Sequence of chain 1.A:
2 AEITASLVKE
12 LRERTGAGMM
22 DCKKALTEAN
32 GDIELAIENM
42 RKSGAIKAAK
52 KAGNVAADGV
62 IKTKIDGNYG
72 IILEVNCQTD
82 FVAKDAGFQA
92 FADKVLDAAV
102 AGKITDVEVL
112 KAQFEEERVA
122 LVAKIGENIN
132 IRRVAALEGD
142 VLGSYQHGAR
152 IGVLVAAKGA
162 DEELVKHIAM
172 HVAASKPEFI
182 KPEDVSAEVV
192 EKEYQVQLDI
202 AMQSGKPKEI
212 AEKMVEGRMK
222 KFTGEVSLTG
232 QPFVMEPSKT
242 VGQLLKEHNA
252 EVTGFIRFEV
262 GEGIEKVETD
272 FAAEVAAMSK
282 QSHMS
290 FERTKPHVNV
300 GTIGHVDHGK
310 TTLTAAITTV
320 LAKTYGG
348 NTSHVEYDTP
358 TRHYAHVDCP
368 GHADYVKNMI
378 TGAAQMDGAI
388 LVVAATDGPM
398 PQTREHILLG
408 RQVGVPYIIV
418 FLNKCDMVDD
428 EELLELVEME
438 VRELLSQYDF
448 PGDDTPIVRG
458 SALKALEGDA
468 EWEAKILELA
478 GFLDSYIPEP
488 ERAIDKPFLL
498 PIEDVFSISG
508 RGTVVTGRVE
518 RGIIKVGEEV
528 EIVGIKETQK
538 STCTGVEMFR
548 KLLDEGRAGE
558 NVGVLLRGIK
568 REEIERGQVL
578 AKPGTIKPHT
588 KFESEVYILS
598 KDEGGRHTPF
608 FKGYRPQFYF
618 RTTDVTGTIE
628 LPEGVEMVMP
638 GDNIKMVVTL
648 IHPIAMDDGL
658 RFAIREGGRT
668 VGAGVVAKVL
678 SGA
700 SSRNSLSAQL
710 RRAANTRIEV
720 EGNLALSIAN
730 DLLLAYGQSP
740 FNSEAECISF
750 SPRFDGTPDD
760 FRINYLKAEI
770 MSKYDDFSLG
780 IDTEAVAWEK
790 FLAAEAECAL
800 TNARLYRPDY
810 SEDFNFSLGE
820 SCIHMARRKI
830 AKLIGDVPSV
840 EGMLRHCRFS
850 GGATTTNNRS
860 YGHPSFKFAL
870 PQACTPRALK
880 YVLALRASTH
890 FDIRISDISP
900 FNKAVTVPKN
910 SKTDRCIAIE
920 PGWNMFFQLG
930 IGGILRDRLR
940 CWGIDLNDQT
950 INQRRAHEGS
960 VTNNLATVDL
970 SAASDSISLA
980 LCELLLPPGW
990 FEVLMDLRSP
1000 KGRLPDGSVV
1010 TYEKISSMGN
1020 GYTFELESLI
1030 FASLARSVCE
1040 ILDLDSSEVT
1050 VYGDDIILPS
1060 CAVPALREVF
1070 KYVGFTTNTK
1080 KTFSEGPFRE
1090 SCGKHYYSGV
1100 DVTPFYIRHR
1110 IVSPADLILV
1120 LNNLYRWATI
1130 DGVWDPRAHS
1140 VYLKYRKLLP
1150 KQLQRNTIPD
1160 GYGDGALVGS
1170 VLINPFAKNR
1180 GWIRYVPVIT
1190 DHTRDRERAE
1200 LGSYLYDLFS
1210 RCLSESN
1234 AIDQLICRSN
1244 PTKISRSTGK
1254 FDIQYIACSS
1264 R

This small molecule binds to this protein.
Small molecule (SMILES): Nc1ccn([C@@H]2O[C@H](CO[P](=O)(O)O[C@H]3[C@@H](O)[C@H](n4ccc(N)nc4=O)O[C@@H]3CO[P](=O)(O)O[C@H]3[C@@H](O)[C@H](n4ccc(=O)[nH]c4=O)O[C@@H]3CO[P](=O)(O)O[C@H]3[C@@H](O)[C@H](n4cnc5c(=O)nc(N)[nH]c54)O[C@@H]3CO[P](=O)(O)O[C@H]3[C@@H](O)[C@H](n4cnc5c(=O)nc(N)[nH]c54)O[C@@H]3CO[P](=O)(O)O[C@H]3[C@@H](O)[C@H](n4cnc5c(=O)nc(N)[nH]c54)O[C@@H]3CO)[C@@H](O[P](=O)(O)OC[C@H]3O[C@@H](n4cnc5c(N)ncnc54)[C@H](O)[C@@H]3O[P](=O)(O)OC[C@H]3O[C@@H](n4ccc(=O)[nH]c4=O)[C@H](O)[C@@H]3O[P](=O)(O)OC[C@@H]3C[C@@H](O)[C@H](n4ccc(N)nc4=O)O3)[C@H]2O)c(=O)n1

Binding-site contacts:
Ligand atom N3 contacts residue GH31 of chain 1.D at 3.6 Å (h-bond).
Ligand atom O2' contacts residue PHE1023 of chain 1.A at 3.7 Å.
Ligand atom O4' contacts residue TYR1051 of chain 1.A at 3.7 Å.
Ligand atom OP1 contacts residue LEU1118 of chain 1.A at 3.4 Å.
Ligand atom O2' contacts residue ASP1190 of chain 1.A at 3.3 Å.
Ligand atom O2' contacts residue GLY1052 of chain 1.A at 3.3 Å.
Ligand atom O2' contacts residue GLN948 of chain 1.A at 2.5 Å (h-bond).
Ligand atom O2' contacts residue CYS1091 of chain 1.A at 3.3 Å (h-bond).
Ligand atom N2 contacts residue PRO1244 of chain 1.A at 3.2 Å (h-bond).
Ligand atom O4' contacts residue HIS862 of chain 1.A at 3.4 Å.
Ligand atom OP1 contacts residue GLY850 of chain 1.A at 3.7 Å.
Ligand atom C4 contacts residue GH31 of chain 1.D at 3.5 Å.
Ligand atom OP1 contacts residue ASN1122 of chain 1.A at 3.1 Å (h-bond).
Ligand atom O3' contacts residue CYS1091 of chain 1.A at 3.6 Å.
Ligand atom C3' contacts residue GH31 of chain 1.D at 3.7 Å.
Ligand atom C2 contacts residue ASN1243 of chain 1.A at 3.7 Å.
Ligand atom C2' contacts residue GH31 of chain 1.D at 2.8 Å.
Ligand atom O2 contacts residue PHE1023 of chain 1.A at 3.4 Å.
Ligand atom C4' contacts residue HIS862 of chain 1.A at 3.5 Å.
Ligand atom C2 contacts residue GH31 of chain 1.D at 3.7 Å.
Ligand atom C5' contacts residue ASP1054 of chain 1.A at 3.2 Å.
Ligand atom OP1 contacts residue TYR1105 of chain 1.A at 3.4 Å.
Ligand atom C5' contacts residue LEU1118 of chain 1.A at 3.3 Å (hydrophobic).
Ligand atom OP2 contacts residue ARG1107 of chain 1.A at 3.5 Å (salt-bridge).
Ligand atom OP1 contacts residue SER849 of chain 1.A at 2.8 Å (h-bond).
Ligand atom O2' contacts residue TYR1051 of chain 1.A at 3.5 Å (h-bond).
Ligand atom C4' contacts residue ASP1054 of chain 1.A at 3.7 Å.
Ligand atom C4' contacts residue LEU1118 of chain 1.A at 3.5 Å (hydrophobic).
Ligand atom O2' contacts residue TYR1205 of chain 1.A at 3.0 Å (h-bond).
Ligand atom C2' contacts residue GLN948 of chain 1.A at 3.6 Å.
Ligand atom OP2 contacts residue ARG858 of chain 1.A at 3.5 Å (salt-bridge).
Ligand atom O3' contacts residue GLY1092 of chain 1.A at 3.3 Å (h-bond).
Ligand atom O3' contacts residue ASP1190 of chain 1.A at 3.7 Å.
Ligand atom O4' contacts residue ASP1163 of chain 1.A at 3.7 Å.
Ligand atom N2 contacts residue ASN1243 of chain 1.A at 3.3 Å.
Ligand atom O2' contacts residue HIS862 of chain 1.A at 3.4 Å (h-bond).
Ligand atom C4' contacts residue ASP1163 of chain 1.A at 3.7 Å.
Ligand atom O2 contacts residue GLN948 of chain 1.A at 3.1 Å (h-bond).
Ligand atom O2' contacts residue ASP1053 of chain 1.A at 3.2 Å (salt-bridge).
Ligand atom O2' contacts residue GH31 of chain 1.D at 2.8 Å (h-bond).